Binding-site contacts:
Ligand atom O10 contacts residue LEU188 of chain 3.E at 3.4 Å.
Ligand atom O4 contacts residue LEU220 of chain 3.E at 2.9 Å.
Ligand atom C11 contacts residue GLY128 of chain 3.E at 4.1 Å.
Ligand atom C6 contacts residue LEU220 of chain 3.E at 3.7 Å (hydrophobic).
Ligand atom O1B contacts residue SER130 of chain 3.E at 3.0 Å (h-bond).
Ligand atom C6 contacts residue TRP147 of chain 3.E at 4.1 Å (hydrophobic).
Ligand atom O1B contacts residue TYR131 of chain 3.E at 4.0 Å.
Ligand atom C5 contacts residue GLU129 of chain 3.E at 3.9 Å.
Ligand atom C9 contacts residue TRP147 of chain 3.E at 3.6 Å (hydrophobic).
Ligand atom O8 contacts residue LEU220 of chain 3.E at 3.7 Å.
Ligand atom C1 contacts residue SER130 of chain 3.E at 3.3 Å.
Ligand atom C9 contacts residue GLU184 of chain 3.E at 3.5 Å.
Ligand atom C11 contacts residue GLU129 of chain 3.E at 3.9 Å.
Ligand atom O1A contacts residue SER130 of chain 3.E at 3.0 Å (h-bond).
Ligand atom C4 contacts residue GLY219 of chain 3.E at 4.0 Å.
Ligand atom C8 contacts residue TRP147 of chain 3.E at 4.0 Å (hydrophobic).
Ligand atom C8 contacts residue GLU184 of chain 3.E at 4.1 Å.
Ligand atom C8 contacts residue TYR92 of chain 3.E at 3.9 Å (hydrophobic).
Ligand atom O9 contacts residue SER222 of chain 3.E at 3.0 Å (h-bond).
Ligand atom C10 contacts residue GLU129 of chain 3.E at 4.0 Å.
Ligand atom C1 contacts residue TYR131 of chain 3.E at 3.5 Å (hydrophobic).
Ligand atom O8 contacts residue TYR92 of chain 3.E at 3.4 Å (h-bond).
Ligand atom O9 contacts residue HIS177 of chain 3.E at 3.1 Å (h-bond).
Ligand atom O1B contacts residue LEU220 of chain 3.E at 3.3 Å.
Ligand atom C11 contacts residue LEU188 of chain 3.E at 4.0 Å (hydrophobic).
Ligand atom C4 contacts residue GLU129 of chain 3.E at 3.9 Å.
Ligand atom N5 contacts residue GLU129 of chain 3.E at 3.1 Å (salt-bridge).
Ligand atom C2 contacts residue TYR131 of chain 3.E at 4.0 Å (hydrophobic).
Ligand atom C9 contacts residue HIS177 of chain 3.E at 3.5 Å.
Ligand atom C10 contacts residue LEU188 of chain 3.E at 3.8 Å (hydrophobic).
Ligand atom O9 contacts residue GLU184 of chain 3.E at 2.7 Å (salt-bridge).
Ligand atom C7 contacts residue TRP147 of chain 3.E at 3.8 Å (hydrophobic).
Ligand atom O3 contacts residue GLY219 of chain 3.E at 4.1 Å.
Ligand atom C3 contacts residue TYR131 of chain 3.E at 3.6 Å (hydrophobic).
Ligand atom O9 contacts residue TYR92 of chain 3.E at 2.6 Å (h-bond).
Ligand atom O4 contacts residue GLY219 of chain 3.E at 3.2 Å (h-bond).
Ligand atom O7 contacts residue LEU188 of chain 3.E at 3.9 Å.
Ligand atom O1A contacts residue TYR131 of chain 3.E at 2.4 Å (h-bond).
Ligand atom C9 contacts residue TYR92 of chain 3.E at 3.2 Å (hydrophobic).
Ligand atom C9 contacts residue LEU188 of chain 3.E at 4.0 Å (hydrophobic).

Sequence of chain 3.E:
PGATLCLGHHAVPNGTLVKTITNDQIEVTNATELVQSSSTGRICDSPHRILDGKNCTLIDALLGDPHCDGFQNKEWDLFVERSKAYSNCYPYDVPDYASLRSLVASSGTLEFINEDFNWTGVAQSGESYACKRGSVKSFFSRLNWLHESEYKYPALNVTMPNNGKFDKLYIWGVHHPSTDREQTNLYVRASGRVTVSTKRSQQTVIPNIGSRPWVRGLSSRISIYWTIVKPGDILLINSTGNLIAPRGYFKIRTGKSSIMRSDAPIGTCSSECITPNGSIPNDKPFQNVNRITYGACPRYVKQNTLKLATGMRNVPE

A small-molecule ligand and the protein it binds are described below.
Small molecule (SMILES): CC(=O)N[C@@H]1[C@@H](O)[C@H](O[C@@H]2O[C@H](CO[C@]3(C(=O)O)C[C@H](O)[C@@H](NC(C)=O)[C@H]([C@H](O)[C@H](O)CO)O3)[C@H](O)[C@H](O)[C@H]2O)[C@@H](CO)O[C@H]1O